Sequence of chain 1.A:
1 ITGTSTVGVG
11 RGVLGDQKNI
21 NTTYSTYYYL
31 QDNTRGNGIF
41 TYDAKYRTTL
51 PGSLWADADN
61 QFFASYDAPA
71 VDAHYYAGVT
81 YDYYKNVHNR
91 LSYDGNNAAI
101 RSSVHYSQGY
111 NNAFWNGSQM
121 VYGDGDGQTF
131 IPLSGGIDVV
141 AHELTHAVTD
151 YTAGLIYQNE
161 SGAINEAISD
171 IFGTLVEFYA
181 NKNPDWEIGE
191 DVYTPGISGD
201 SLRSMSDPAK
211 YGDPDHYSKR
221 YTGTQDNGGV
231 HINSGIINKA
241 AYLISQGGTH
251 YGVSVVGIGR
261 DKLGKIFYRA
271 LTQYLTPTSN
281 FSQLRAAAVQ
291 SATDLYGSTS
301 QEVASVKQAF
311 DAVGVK

A protein and the small-molecule ligand that binds it are described below.
Small molecule (SMILES): C[N+](C)(C)[O-]

Binding-site contacts:
Ligand atom CAA contacts residue TYR242 of chain 1.A at 3.1 Å (hydrophobic).
Ligand atom CAB contacts residue SER206 of chain 1.A at 3.7 Å.
Ligand atom OAE contacts residue TYR242 of chain 1.A at 3.7 Å.
Ligand atom NAC contacts residue TYR242 of chain 1.A at 3.6 Å.
Ligand atom CAA contacts residue TRP186 of chain 1.A at 4.0 Å (hydrophobic).
Ligand atom CAB contacts residue TYR242 of chain 1.A at 3.5 Å (hydrophobic).
Ligand atom CAB contacts residue TRP186 of chain 1.A at 4.3 Å (hydrophobic).
Ligand atom CAA contacts residue GLN246 of chain 1.A at 4.2 Å.